The protein below binds the small molecule below.
Small molecule (SMILES): CC(=O)N[C@@H]1[C@@H](O)[C@H](O)[C@@H](CO)O[C@H]1O

Sequence of chain 30.C:
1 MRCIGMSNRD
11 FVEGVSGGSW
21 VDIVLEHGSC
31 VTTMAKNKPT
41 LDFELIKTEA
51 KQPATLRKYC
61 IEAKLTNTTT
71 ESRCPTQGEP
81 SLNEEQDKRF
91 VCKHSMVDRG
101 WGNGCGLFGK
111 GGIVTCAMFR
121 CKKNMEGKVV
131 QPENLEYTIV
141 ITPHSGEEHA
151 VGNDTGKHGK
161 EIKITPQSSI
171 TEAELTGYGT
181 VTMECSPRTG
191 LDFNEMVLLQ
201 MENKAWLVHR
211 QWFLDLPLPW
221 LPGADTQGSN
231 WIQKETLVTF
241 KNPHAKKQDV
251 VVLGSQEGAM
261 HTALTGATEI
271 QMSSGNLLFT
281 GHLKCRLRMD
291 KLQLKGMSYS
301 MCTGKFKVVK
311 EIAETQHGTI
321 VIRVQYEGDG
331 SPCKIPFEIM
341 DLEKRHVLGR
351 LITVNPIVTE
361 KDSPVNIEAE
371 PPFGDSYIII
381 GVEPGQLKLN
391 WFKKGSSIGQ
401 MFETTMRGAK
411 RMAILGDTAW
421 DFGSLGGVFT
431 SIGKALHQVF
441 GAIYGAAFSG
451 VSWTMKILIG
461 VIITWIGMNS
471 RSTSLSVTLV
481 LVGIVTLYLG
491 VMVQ

Sequence of chain 30.A:
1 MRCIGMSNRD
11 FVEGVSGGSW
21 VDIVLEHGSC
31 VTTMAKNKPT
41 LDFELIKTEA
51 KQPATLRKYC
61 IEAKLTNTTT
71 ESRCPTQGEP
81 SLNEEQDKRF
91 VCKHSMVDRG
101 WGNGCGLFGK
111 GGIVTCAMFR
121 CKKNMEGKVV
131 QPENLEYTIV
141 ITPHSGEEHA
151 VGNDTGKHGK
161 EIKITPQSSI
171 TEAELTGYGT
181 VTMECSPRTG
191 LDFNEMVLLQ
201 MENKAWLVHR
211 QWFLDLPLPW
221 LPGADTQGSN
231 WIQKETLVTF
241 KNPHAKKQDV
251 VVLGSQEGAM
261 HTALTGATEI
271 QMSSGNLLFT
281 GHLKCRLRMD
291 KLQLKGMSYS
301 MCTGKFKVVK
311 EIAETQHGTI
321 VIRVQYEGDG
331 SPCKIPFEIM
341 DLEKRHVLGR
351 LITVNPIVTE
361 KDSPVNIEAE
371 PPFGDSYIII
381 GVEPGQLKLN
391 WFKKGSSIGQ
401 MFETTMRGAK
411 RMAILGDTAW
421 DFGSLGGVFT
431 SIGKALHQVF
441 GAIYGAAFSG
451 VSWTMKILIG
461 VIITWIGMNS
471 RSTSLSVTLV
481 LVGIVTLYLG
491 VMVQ

Binding-site contacts:
Ligand atom C7 contacts residue ASN153 of chain 30.A at 3.7 Å.
Ligand atom C5 contacts residue LYS157 of chain 30.A at 4.1 Å.
Ligand atom O5 contacts residue HIS158 of chain 30.A at 3.1 Å.
Ligand atom C3 contacts residue ASN153 of chain 30.A at 3.8 Å.
Ligand atom N2 contacts residue HIS149 of chain 30.A at 4.3 Å.
Ligand atom C7 contacts residue HIS149 of chain 30.A at 4.2 Å.
Ligand atom C4 contacts residue ASN153 of chain 30.A at 4.2 Å.
Ligand atom C6 contacts residue LYS157 of chain 30.A at 3.8 Å.
Ligand atom C1 contacts residue THR155 of chain 30.A at 3.9 Å.
Ligand atom O7 contacts residue ASN153 of chain 30.A at 4.0 Å.
Ligand atom C6 contacts residue HIS158 of chain 30.A at 3.8 Å.
Ligand atom C1 contacts residue ASN153 of chain 30.A at 1.4 Å.
Ligand atom N2 contacts residue ASN153 of chain 30.A at 2.9 Å (h-bond).
Ligand atom O3 contacts residue HIS149 of chain 30.A at 4.4 Å.
Ligand atom O5 contacts residue HIS149 of chain 30.A at 4.1 Å.
Ligand atom C5 contacts residue ASN153 of chain 30.A at 3.7 Å.
Ligand atom C8 contacts residue TRP101 of chain 30.C at 3.6 Å (hydrophobic).
Ligand atom C1 contacts residue HIS158 of chain 30.A at 4.0 Å.
Ligand atom O5 contacts residue ASN153 of chain 30.A at 2.4 Å (h-bond).
Ligand atom O5 contacts residue LYS157 of chain 30.A at 4.5 Å.
Ligand atom O5 contacts residue THR155 of chain 30.A at 4.3 Å.
Ligand atom C8 contacts residue GLY102 of chain 30.C at 3.3 Å.
Ligand atom C2 contacts residue ASN153 of chain 30.A at 2.5 Å.
Ligand atom C2 contacts residue HIS149 of chain 30.A at 3.6 Å.
Ligand atom C5 contacts residue HIS158 of chain 30.A at 4.1 Å.
Ligand atom O7 contacts residue HIS149 of chain 30.A at 3.3 Å.
Ligand atom C1 contacts residue HIS149 of chain 30.A at 4.0 Å.
Ligand atom O6 contacts residue LYS157 of chain 30.A at 3.8 Å.
Ligand atom C8 contacts residue ASN103 of chain 30.C at 4.5 Å.